Sequence of chain 2.A:
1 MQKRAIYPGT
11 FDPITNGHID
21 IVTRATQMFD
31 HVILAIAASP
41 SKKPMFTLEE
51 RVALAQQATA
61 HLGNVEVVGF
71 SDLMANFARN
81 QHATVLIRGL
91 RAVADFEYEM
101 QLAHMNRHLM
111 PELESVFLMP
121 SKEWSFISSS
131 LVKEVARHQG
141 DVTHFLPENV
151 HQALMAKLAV

Sequence of chain 1.A:
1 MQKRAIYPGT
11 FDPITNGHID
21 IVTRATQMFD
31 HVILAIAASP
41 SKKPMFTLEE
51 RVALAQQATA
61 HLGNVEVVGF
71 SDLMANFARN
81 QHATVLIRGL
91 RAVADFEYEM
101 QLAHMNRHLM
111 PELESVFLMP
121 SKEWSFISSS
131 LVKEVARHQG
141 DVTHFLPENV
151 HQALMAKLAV

This small molecule binds to this protein.
Small molecule (SMILES): Cc1cc(Nc2ccc(C)c(Cl)c2)[n+]2nc(Cc3ccccc3)[nH]c2n1

Binding-site contacts:
Ligand atom C6 contacts residue LEU131 of chain 2.A at 3.5 Å (hydrophobic).
Ligand atom C10 contacts residue ASN106 of chain 1.A at 3.5 Å.
Ligand atom C5 contacts residue TYR98 of chain 1.A at 3.3 Å (hydrophobic).
Ligand atom C2 contacts residue LEU131 of chain 2.A at 3.9 Å (hydrophobic).
Ligand atom C17 contacts residue GLY9 of chain 1.A at 3.7 Å.
Ligand atom C17 contacts residue THR10 of chain 1.A at 3.7 Å.
Ligand atom C10 contacts residue LEU102 of chain 1.A at 3.6 Å (hydrophobic).
Ligand atom C3 contacts residue GLU134 of chain 2.A at 3.7 Å.
Ligand atom N2 contacts residue LEU73 of chain 1.A at 3.7 Å.
Ligand atom C18 contacts residue GLY9 of chain 1.A at 3.7 Å.
Ligand atom C contacts residue GLN101 of chain 1.A at 3.8 Å.
Ligand atom C4 contacts residue TYR98 of chain 1.A at 3.9 Å (hydrophobic).
Ligand atom C18 contacts residue MET74 of chain 1.A at 3.8 Å (hydrophobic).
Ligand atom N2 contacts residue MET74 of chain 1.A at 3.1 Å (h-bond).
Ligand atom C16 contacts residue THR10 of chain 1.A at 3.5 Å.
Ligand atom C14 contacts residue ALA37 of chain 1.A at 3.9 Å (hydrophobic).
Ligand atom C1 contacts residue LEU131 of chain 2.A at 3.6 Å (hydrophobic).
Ligand atom C1 contacts residue TYR98 of chain 1.A at 3.9 Å (hydrophobic).
Ligand atom C10 contacts residue VAL135 of chain 2.A at 3.8 Å (hydrophobic).
Ligand atom C8 contacts residue LEU131 of chain 2.A at 4.0 Å (hydrophobic).
Ligand atom C9 contacts residue LEU102 of chain 1.A at 3.5 Å (hydrophobic).
Ligand atom C19 contacts residue ALA37 of chain 1.A at 3.9 Å (hydrophobic).
Ligand atom N1 contacts residue LEU73 of chain 1.A at 3.3 Å.
Ligand atom C10 contacts residue LEU109 of chain 1.A at 4.0 Å (hydrophobic).
Ligand atom C11 contacts residue LEU73 of chain 1.A at 3.5 Å (hydrophobic).
Ligand atom C9 contacts residue LEU73 of chain 1.A at 3.9 Å (hydrophobic).
Ligand atom CL contacts residue LEU131 of chain 2.A at 3.9 Å.
Ligand atom C6 contacts residue TYR98 of chain 1.A at 3.4 Å (hydrophobic).
Ligand atom C16 contacts residue ALA37 of chain 1.A at 3.9 Å (hydrophobic).
Ligand atom C8 contacts residue LEU102 of chain 1.A at 3.7 Å (hydrophobic).
Ligand atom C contacts residue LEU131 of chain 2.A at 3.9 Å (hydrophobic).
Ligand atom C15 contacts residue ALA37 of chain 1.A at 3.9 Å (hydrophobic).
Ligand atom C19 contacts residue MET74 of chain 1.A at 3.6 Å (hydrophobic).
Ligand atom CL contacts residue GLN101 of chain 1.A at 3.8 Å.
Ligand atom C5 contacts residue LEU131 of chain 2.A at 3.8 Å (hydrophobic).
Ligand atom C19 contacts residue PHE70 of chain 1.A at 3.5 Å (hydrophobic).
Ligand atom CL contacts residue LEU102 of chain 1.A at 4.0 Å.
Ligand atom N1 contacts residue MET74 of chain 1.A at 3.9 Å.
Ligand atom C10 contacts residue MET105 of chain 1.A at 3.5 Å (hydrophobic).
Ligand atom CL contacts residue TYR98 of chain 1.A at 3.4 Å.